This protein binds this small molecule.
Small molecule (SMILES): CC(=O)N[C@@H]1[C@@H](O)[C@H](O)[C@@H](CO)O[C@H]1O

Binding-site contacts:
Ligand atom C1 contacts residue ASN157 of chain 1.A at 1.5 Å.
Ligand atom C8 contacts residue LYS168 of chain 1.A at 4.2 Å.
Ligand atom C7 contacts residue PHE156 of chain 1.A at 4.3 Å (hydrophobic).
Ligand atom C3 contacts residue ASN157 of chain 1.A at 3.9 Å.
Ligand atom O7 contacts residue ASN157 of chain 1.A at 3.8 Å.
Ligand atom O3 contacts residue GLN135 of chain 1.A at 3.9 Å.
Ligand atom O7 contacts residue GLN135 of chain 1.A at 4.0 Å.
Ligand atom N2 contacts residue ASN157 of chain 1.A at 3.1 Å (h-bond).
Ligand atom C8 contacts residue PHE156 of chain 1.A at 3.6 Å (hydrophobic).
Ligand atom O7 contacts residue PHE156 of chain 1.A at 4.3 Å.
Ligand atom C7 contacts residue ASN157 of chain 1.A at 3.7 Å.
Ligand atom C8 contacts residue ASN157 of chain 1.A at 4.2 Å.
Ligand atom C7 contacts residue GLN135 of chain 1.A at 3.8 Å.
Ligand atom O7 contacts residue THR133 of chain 1.A at 4.5 Å.
Ligand atom O5 contacts residue ASN157 of chain 1.A at 2.4 Å (h-bond).
Ligand atom C5 contacts residue ASN157 of chain 1.A at 3.8 Å.
Ligand atom C4 contacts residue ASN157 of chain 1.A at 4.3 Å.
Ligand atom C8 contacts residue GLN135 of chain 1.A at 3.5 Å.
Ligand atom N2 contacts residue GLN135 of chain 1.A at 4.4 Å.
Ligand atom C8 contacts residue SER155 of chain 1.A at 3.7 Å.
Ligand atom C2 contacts residue ASN157 of chain 1.A at 2.6 Å.

Sequence of chain 1.A:
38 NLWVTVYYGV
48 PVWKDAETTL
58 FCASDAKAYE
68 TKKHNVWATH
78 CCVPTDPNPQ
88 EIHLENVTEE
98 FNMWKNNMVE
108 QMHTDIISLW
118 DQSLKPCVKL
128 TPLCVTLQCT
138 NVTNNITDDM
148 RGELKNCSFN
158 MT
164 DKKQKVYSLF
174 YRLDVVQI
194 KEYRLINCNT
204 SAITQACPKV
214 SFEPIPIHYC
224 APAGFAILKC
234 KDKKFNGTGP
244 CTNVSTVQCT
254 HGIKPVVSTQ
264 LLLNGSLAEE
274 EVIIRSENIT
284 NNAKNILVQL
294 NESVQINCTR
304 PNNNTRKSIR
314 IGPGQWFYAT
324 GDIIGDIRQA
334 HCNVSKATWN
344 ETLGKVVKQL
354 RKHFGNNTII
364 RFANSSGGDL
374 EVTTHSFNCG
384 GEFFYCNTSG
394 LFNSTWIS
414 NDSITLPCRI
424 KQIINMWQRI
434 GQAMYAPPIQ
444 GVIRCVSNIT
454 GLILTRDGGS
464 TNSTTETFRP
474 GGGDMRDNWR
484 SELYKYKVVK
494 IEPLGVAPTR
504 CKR